A protein and the small-molecule ligand that binds it are described below.
Small molecule (SMILES): CC(=O)N[C@@H]1[C@@H](O)[C@H](O)[C@@H](CO)O[C@H]1O

Sequence of chain 2.A:
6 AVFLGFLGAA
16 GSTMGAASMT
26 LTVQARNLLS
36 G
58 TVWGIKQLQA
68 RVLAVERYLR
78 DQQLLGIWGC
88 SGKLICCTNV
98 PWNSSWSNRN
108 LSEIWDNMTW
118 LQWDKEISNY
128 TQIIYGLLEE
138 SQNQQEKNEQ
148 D

Binding-site contacts:
Ligand atom C7 contacts residue ASN100 of chain 2.A at 4.0 Å.
Ligand atom C1 contacts residue SER102 of chain 2.A at 3.7 Å.
Ligand atom C3 contacts residue ASN100 of chain 2.A at 3.8 Å.
Ligand atom O5 contacts residue SER102 of chain 2.A at 2.7 Å (h-bond).
Ligand atom C5 contacts residue SER102 of chain 2.A at 3.6 Å.
Ligand atom C6 contacts residue SER102 of chain 2.A at 3.4 Å.
Ligand atom C2 contacts residue ASN100 of chain 2.A at 2.5 Å.
Ligand atom O5 contacts residue ASN100 of chain 2.A at 2.4 Å (h-bond).
Ligand atom N2 contacts residue ASN100 of chain 2.A at 2.9 Å (h-bond).
Ligand atom C1 contacts residue ASN100 of chain 2.A at 1.4 Å.
Ligand atom C4 contacts residue ASN100 of chain 2.A at 4.2 Å.
Ligand atom C5 contacts residue ASN100 of chain 2.A at 3.7 Å.